Binding-site contacts:
Ligand atom C1 contacts residue ASN20 of chain 1.A at 1.4 Å.
Ligand atom C1 contacts residue TRP23 of chain 1.A at 4.0 Å (hydrophobic).
Ligand atom C5 contacts residue TRP23 of chain 1.A at 3.9 Å (hydrophobic).
Ligand atom C6 contacts residue ALA19 of chain 1.A at 4.3 Å (hydrophobic).
Ligand atom C4 contacts residue ASN20 of chain 1.A at 4.2 Å.
Ligand atom C2 contacts residue ASN20 of chain 1.A at 2.5 Å.
Ligand atom C5 contacts residue ASN20 of chain 1.A at 3.7 Å.
Ligand atom O5 contacts residue TRP23 of chain 1.A at 3.9 Å.
Ligand atom O7 contacts residue ASN20 of chain 1.A at 3.1 Å (h-bond).
Ligand atom N2 contacts residue ASN20 of chain 1.A at 3.0 Å (h-bond).
Ligand atom O5 contacts residue ASN20 of chain 1.A at 2.4 Å (h-bond).
Ligand atom O5 contacts residue ALA19 of chain 1.A at 3.9 Å.
Ligand atom C7 contacts residue ASN20 of chain 1.A at 3.3 Å.
Ligand atom C3 contacts residue ASN20 of chain 1.A at 3.8 Å.
Ligand atom C8 contacts residue SER22 of chain 1.A at 4.3 Å.
Ligand atom C6 contacts residue TRP23 of chain 1.A at 4.0 Å (hydrophobic).
Ligand atom O6 contacts residue ALA19 of chain 1.A at 4.0 Å.
Ligand atom N2 contacts residue SER22 of chain 1.A at 4.3 Å.

The protein below binds the small molecule below.
Small molecule (SMILES): CC(=O)N[C@@H]1[C@@H](O)[C@H](O)[C@@H](CO)O[C@H]1O

Sequence of chain 1.A:
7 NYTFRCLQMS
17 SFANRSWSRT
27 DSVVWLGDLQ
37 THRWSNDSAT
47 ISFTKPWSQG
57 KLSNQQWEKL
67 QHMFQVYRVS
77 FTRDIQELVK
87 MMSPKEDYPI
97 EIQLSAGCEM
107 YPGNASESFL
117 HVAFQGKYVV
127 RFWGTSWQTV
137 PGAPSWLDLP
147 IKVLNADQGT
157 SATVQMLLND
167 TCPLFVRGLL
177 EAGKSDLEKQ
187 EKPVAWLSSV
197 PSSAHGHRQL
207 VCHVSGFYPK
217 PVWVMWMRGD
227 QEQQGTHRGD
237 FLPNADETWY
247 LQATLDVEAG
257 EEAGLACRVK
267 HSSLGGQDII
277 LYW